Sequence of chain 32.F:
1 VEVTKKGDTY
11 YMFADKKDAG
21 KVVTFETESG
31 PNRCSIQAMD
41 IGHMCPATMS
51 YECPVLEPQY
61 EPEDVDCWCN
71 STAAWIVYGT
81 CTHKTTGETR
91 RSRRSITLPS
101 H

Binding-site contacts:
Ligand atom C5 contacts residue ASN70 of chain 32.F at 3.7 Å.
Ligand atom O5 contacts residue ASN70 of chain 32.F at 2.4 Å (h-bond).
Ligand atom C3 contacts residue PRO31 of chain 32.F at 4.0 Å (hydrophobic).
Ligand atom C6 contacts residue ARG33 of chain 32.F at 4.1 Å.
Ligand atom C2 contacts residue ASN70 of chain 32.F at 2.5 Å.
Ligand atom N2 contacts residue ASN32 of chain 32.F at 4.2 Å.
Ligand atom C8 contacts residue ASN70 of chain 32.F at 3.6 Å.
Ligand atom O7 contacts residue PRO31 of chain 32.F at 3.2 Å (h-bond).
Ligand atom C2 contacts residue PRO31 of chain 32.F at 3.9 Å (hydrophobic).
Ligand atom C5 contacts residue ARG33 of chain 32.F at 4.1 Å.
Ligand atom C1 contacts residue ASN70 of chain 32.F at 1.4 Å.
Ligand atom C3 contacts residue ASN70 of chain 32.F at 3.8 Å.
Ligand atom C7 contacts residue ASN70 of chain 32.F at 3.1 Å.
Ligand atom C7 contacts residue PRO31 of chain 32.F at 3.4 Å (hydrophobic).
Ligand atom O7 contacts residue ASN70 of chain 32.F at 3.3 Å (h-bond).
Ligand atom O6 contacts residue ARG33 of chain 32.F at 3.6 Å.
Ligand atom C1 contacts residue ARG33 of chain 32.F at 4.2 Å.
Ligand atom N2 contacts residue ASN70 of chain 32.F at 2.9 Å (h-bond).
Ligand atom N2 contacts residue PRO31 of chain 32.F at 2.8 Å (h-bond).
Ligand atom O3 contacts residue PRO31 of chain 32.F at 4.0 Å.
Ligand atom C4 contacts residue ASN70 of chain 32.F at 4.2 Å.
Ligand atom O7 contacts residue SER71 of chain 32.F at 4.2 Å.

This small molecule binds to this protein.
Small molecule (SMILES): CC(=O)N[C@@H]1[C@@H](O)[C@H](O)[C@@H](CO)O[C@H]1O